Sequence of chain 1.S:
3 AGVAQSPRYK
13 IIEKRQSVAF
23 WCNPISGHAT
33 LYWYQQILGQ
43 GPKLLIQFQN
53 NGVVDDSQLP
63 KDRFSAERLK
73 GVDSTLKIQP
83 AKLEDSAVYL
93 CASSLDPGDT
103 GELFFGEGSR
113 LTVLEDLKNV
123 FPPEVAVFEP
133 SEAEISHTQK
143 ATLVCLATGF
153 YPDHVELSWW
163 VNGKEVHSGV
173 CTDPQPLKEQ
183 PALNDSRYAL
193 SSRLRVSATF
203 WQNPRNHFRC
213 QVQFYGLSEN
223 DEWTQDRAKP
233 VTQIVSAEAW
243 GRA

Sequence of chain 1.P:
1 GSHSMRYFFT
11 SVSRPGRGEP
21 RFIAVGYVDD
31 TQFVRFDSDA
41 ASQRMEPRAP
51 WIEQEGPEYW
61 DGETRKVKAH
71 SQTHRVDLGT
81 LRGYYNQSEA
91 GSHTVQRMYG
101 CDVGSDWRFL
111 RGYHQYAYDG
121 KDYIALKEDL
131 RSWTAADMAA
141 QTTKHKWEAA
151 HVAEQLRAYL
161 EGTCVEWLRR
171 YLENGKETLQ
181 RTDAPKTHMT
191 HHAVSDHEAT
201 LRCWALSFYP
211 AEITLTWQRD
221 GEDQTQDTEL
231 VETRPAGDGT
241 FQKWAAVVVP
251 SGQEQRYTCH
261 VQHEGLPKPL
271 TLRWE

Binding-site contacts:
Ligand atom O contacts residue TYR96 of chain 1.T at 3.1 Å.
Ligand atom C contacts residue TYR84 of chain 1.P at 3.3 Å (hydrophobic).
Ligand atom OXT contacts residue TYR84 of chain 1.P at 3.4 Å (h-bond).
Ligand atom NE2 contacts residue LYS66 of chain 1.P at 3.1 Å (salt-bridge).
Ligand atom NH2 contacts residue ASP94 of chain 1.T at 3.2 Å (salt-bridge).
Ligand atom NH1 contacts residue ASP94 of chain 1.T at 3.0 Å (salt-bridge).
Ligand atom CB contacts residue TYR7 of chain 1.P at 3.4 Å (hydrophobic).
Ligand atom CD contacts residue ARG65 of chain 1.P at 3.2 Å.
Ligand atom OE2 contacts residue LYS66 of chain 1.P at 3.2 Å (salt-bridge).
Ligand atom O contacts residue LYS66 of chain 1.P at 3.1 Å.
Ligand atom CE1 contacts residue LYS66 of chain 1.P at 3.4 Å.
Ligand atom CG1 contacts residue HIS70 of chain 1.P at 3.3 Å.
Ligand atom O contacts residue LYS146 of chain 1.P at 3.2 Å.
Ligand atom CA contacts residue GLU63 of chain 1.P at 3.1 Å.
Ligand atom O contacts residue TYR159 of chain 1.P at 3.0 Å (h-bond).
Ligand atom N contacts residue GLU63 of chain 1.P at 3.1 Å (salt-bridge).
Ligand atom O contacts residue TYR84 of chain 1.P at 2.5 Å (h-bond).
Ligand atom CB contacts residue TRP167 of chain 1.P at 3.3 Å (hydrophobic).
Ligand atom N contacts residue TYR7 of chain 1.P at 3.3 Å (h-bond).
Ligand atom CG2 contacts residue THR73 of chain 1.P at 3.3 Å.
Ligand atom OE1 contacts residue ARG65 of chain 1.P at 2.5 Å (salt-bridge).
Ligand atom N contacts residue TYR159 of chain 1.P at 3.2 Å.
Ligand atom N contacts residue TYR99 of chain 1.P at 3.4 Å (h-bond).
Ligand atom O contacts residue HIS70 of chain 1.P at 3.3 Å.
Ligand atom O contacts residue THR143 of chain 1.P at 3.0 Å (h-bond).
Ligand atom O contacts residue TRP147 of chain 1.P at 2.7 Å (h-bond).
Ligand atom CD2 contacts residue GLU63 of chain 1.P at 3.3 Å.
Ligand atom CB contacts residue TYR159 of chain 1.P at 3.4 Å (hydrophobic).
Ligand atom O contacts residue TYR96 of chain 1.T at 3.1 Å.
Ligand atom C contacts residue TYR159 of chain 1.P at 3.4 Å (hydrophobic).
Ligand atom CB contacts residue TYR99 of chain 1.P at 3.3 Å (hydrophobic).
Ligand atom CG2 contacts residue TYR99 of chain 1.P at 3.3 Å (hydrophobic).
Ligand atom CA contacts residue TYR159 of chain 1.P at 3.2 Å (hydrophobic).
Ligand atom CE contacts residue VAL67 of chain 1.P at 3.4 Å (hydrophobic).
Ligand atom NH2 contacts residue PRO97 of chain 1.T at 2.6 Å (h-bond).
Ligand atom ND1 contacts residue THR163 of chain 1.P at 3.4 Å.
Ligand atom NH2 contacts residue PRO99 of chain 1.S at 3.4 Å.
Ligand atom N contacts residue ASP77 of chain 1.P at 3.3 Å (salt-bridge).
Ligand atom O contacts residue THR73 of chain 1.P at 3.2 Å.
Ligand atom N contacts residue TYR171 of chain 1.P at 2.4 Å (h-bond).

Sequence of chain 1.T:
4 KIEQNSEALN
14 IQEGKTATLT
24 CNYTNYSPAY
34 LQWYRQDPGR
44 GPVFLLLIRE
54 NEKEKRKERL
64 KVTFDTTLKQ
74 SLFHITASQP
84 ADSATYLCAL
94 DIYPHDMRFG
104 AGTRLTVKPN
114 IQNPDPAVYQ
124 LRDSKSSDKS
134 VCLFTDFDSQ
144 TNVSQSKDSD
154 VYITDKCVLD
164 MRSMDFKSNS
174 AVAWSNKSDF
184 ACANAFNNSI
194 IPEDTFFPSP

The protein below binds the small molecule below.
Small molecule (SMILES): CSCC[C@H](NC(=O)[C@@H](N)CC1=NC=NC1)C(=O)N[C@H](C(=O)N[C@@H](CCC(=O)O)C(=O)N[C@H](C(=O)N[C@H](C(=O)N[C@@H](CCCN=C(N)N)C(=O)N[C@@H](CC1=NC=NC1)C(=O)N[C@@H](CS)C(=O)O)C(C)C)C(C)C)[C@@H](C)O